This protein binds this small molecule.
Small molecule (SMILES): CC(=O)N[C@@H]1[C@@H](O)[C@H](O)[C@@H](CO)O[C@H]1O

Sequence of chain 4.B:
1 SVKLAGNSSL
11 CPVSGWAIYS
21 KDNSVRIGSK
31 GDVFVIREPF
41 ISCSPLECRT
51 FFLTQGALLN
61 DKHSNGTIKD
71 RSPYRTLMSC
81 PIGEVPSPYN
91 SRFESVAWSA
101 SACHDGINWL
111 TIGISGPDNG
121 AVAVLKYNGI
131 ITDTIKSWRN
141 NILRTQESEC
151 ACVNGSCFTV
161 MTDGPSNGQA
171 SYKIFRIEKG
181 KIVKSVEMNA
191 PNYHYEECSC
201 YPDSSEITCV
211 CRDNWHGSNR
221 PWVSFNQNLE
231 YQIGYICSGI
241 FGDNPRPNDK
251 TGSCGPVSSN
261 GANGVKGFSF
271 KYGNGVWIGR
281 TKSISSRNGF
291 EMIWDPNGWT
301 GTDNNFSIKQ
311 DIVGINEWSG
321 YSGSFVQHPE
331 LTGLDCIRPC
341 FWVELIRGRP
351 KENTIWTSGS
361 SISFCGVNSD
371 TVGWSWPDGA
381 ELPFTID

Binding-site contacts:
Ligand atom C3 contacts residue ASN305 of chain 4.B at 3.8 Å.
Ligand atom O5 contacts residue ASN305 of chain 4.B at 2.3 Å (h-bond).
Ligand atom C2 contacts residue PHE306 of chain 4.B at 4.0 Å (hydrophobic).
Ligand atom O7 contacts residue ASN305 of chain 4.B at 3.6 Å.
Ligand atom C7 contacts residue ASN305 of chain 4.B at 3.6 Å.
Ligand atom C7 contacts residue PHE306 of chain 4.B at 4.2 Å (hydrophobic).
Ligand atom C3 contacts residue PHE306 of chain 4.B at 4.4 Å (hydrophobic).
Ligand atom C5 contacts residue ASN305 of chain 4.B at 3.6 Å.
Ligand atom C1 contacts residue ASN305 of chain 4.B at 1.4 Å.
Ligand atom N2 contacts residue PHE306 of chain 4.B at 3.4 Å (h-bond).
Ligand atom C1 contacts residue PHE306 of chain 4.B at 3.9 Å (hydrophobic).
Ligand atom C4 contacts residue ASN305 of chain 4.B at 4.2 Å.
Ligand atom N2 contacts residue ASN305 of chain 4.B at 3.1 Å (h-bond).
Ligand atom C8 contacts residue PHE306 of chain 4.B at 3.8 Å (hydrophobic).
Ligand atom C2 contacts residue ASN305 of chain 4.B at 2.5 Å.